Binding-site contacts:
Ligand atom C4 contacts residue HIS321 of chain 1.A at 3.6 Å.
Ligand atom C9 contacts residue TYR488 of chain 1.A at 3.5 Å (hydrophobic).
Ligand atom O1 contacts residue HIS481 of chain 1.A at 2.9 Å (h-bond).
Ligand atom O3 contacts residue LYS479 of chain 1.A at 4.0 Å.
Ligand atom S contacts residue HIS351 of chain 1.A at 3.6 Å (h-bond).
Ligand atom O2 contacts residue GLN249 of chain 1.A at 3.1 Å (h-bond).
Ligand atom O3 contacts residue HIS321 of chain 1.A at 3.7 Å.
Ligand atom C4 contacts residue TYR491 of chain 1.A at 3.7 Å (hydrophobic).
Ligand atom C5 contacts residue TYR491 of chain 1.A at 3.9 Å (hydrophobic).
Ligand atom O1 contacts residue TYR491 of chain 1.A at 3.4 Å (h-bond).
Ligand atom C1 contacts residue GLU352 of chain 1.A at 3.2 Å.
Ligand atom C2 contacts residue HIS351 of chain 1.A at 3.7 Å.
Ligand atom C1 contacts residue HIS321 of chain 1.A at 3.9 Å.
Ligand atom C3 contacts residue HIS321 of chain 1.A at 4.0 Å.
Ligand atom C1 contacts residue ZN1 of chain 1.D at 3.5 Å.
Ligand atom S contacts residue GLU379 of chain 1.A at 3.5 Å (salt-bridge).
Ligand atom C3 contacts residue GLU352 of chain 1.A at 3.3 Å.
Ligand atom C9 contacts residue LYS479 of chain 1.A at 3.8 Å.
Ligand atom S contacts residue ZN1 of chain 1.D at 2.1 Å.
Ligand atom C9 contacts residue HIS481 of chain 1.A at 3.6 Å.
Ligand atom O2 contacts residue HIS481 of chain 1.A at 3.3 Å.
Ligand atom C8 contacts residue TYR488 of chain 1.A at 3.6 Å (hydrophobic).
Ligand atom O1 contacts residue HIS321 of chain 1.A at 2.7 Å (h-bond).
Ligand atom O2 contacts residue TYR488 of chain 1.A at 2.6 Å (h-bond).
Ligand atom C8 contacts residue TYR491 of chain 1.A at 3.7 Å (hydrophobic).
Ligand atom C7 contacts residue TYR491 of chain 1.A at 3.7 Å (hydrophobic).
Ligand atom N contacts residue TYR491 of chain 1.A at 3.6 Å.
Ligand atom S contacts residue HIS355 of chain 1.A at 3.7 Å.
Ligand atom C7 contacts residue TYR488 of chain 1.A at 3.6 Å (hydrophobic).
Ligand atom C2 contacts residue GLU352 of chain 1.A at 3.5 Å.
Ligand atom O3 contacts residue GLN249 of chain 1.A at 3.6 Å (h-bond).
Ligand atom S contacts residue TYR491 of chain 1.A at 3.2 Å (h-bond).
Ligand atom C1 contacts residue TYR491 of chain 1.A at 4.0 Å (hydrophobic).
Ligand atom S contacts residue GLU352 of chain 1.A at 4.0 Å.
Ligand atom C1 contacts residue ALA322 of chain 1.A at 3.4 Å (hydrophobic).
Ligand atom C9 contacts residue GLN249 of chain 1.A at 3.4 Å.
Ligand atom C8 contacts residue HIS481 of chain 1.A at 4.0 Å.
Ligand atom O2 contacts residue LYS479 of chain 1.A at 2.7 Å (salt-bridge).
Ligand atom C7 contacts residue PHE425 of chain 1.A at 3.7 Å (hydrophobic).
Ligand atom C2 contacts residue ZN1 of chain 1.D at 3.8 Å.

Sequence of chain 1.A:
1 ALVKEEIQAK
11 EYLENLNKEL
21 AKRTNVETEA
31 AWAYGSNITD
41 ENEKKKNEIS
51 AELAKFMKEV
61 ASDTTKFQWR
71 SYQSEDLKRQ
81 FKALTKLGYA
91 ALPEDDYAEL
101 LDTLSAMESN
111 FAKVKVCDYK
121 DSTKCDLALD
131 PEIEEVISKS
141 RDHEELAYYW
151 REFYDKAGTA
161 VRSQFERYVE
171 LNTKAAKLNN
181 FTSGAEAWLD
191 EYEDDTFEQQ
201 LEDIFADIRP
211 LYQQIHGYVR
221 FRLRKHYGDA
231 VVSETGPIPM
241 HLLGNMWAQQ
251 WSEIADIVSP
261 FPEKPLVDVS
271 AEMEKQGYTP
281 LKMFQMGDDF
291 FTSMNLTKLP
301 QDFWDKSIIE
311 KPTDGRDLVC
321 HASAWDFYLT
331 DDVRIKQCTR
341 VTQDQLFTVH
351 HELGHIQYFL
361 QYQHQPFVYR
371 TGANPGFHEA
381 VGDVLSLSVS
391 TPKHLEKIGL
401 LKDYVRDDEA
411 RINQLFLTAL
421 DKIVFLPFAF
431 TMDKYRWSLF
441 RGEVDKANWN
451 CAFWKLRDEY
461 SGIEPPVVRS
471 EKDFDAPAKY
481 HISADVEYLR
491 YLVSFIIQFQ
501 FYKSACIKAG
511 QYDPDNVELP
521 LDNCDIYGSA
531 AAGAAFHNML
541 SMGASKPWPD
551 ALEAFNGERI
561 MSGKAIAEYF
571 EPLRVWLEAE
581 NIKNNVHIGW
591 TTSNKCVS

A protein and the small-molecule ligand that binds it are described below.
Small molecule (SMILES): C[C@H](CS)C(=O)N1CCC[C@H]1C(=O)O